This protein binds this small molecule.
Small molecule (SMILES): CC(=O)N[C@H]1[C@H](O[C@H]2[C@H](O)[C@@H](NC(C)=O)CO[C@@H]2CO)O[C@H](CO)[C@@H](O)[C@@H]1O

Sequence of chain 1.A:
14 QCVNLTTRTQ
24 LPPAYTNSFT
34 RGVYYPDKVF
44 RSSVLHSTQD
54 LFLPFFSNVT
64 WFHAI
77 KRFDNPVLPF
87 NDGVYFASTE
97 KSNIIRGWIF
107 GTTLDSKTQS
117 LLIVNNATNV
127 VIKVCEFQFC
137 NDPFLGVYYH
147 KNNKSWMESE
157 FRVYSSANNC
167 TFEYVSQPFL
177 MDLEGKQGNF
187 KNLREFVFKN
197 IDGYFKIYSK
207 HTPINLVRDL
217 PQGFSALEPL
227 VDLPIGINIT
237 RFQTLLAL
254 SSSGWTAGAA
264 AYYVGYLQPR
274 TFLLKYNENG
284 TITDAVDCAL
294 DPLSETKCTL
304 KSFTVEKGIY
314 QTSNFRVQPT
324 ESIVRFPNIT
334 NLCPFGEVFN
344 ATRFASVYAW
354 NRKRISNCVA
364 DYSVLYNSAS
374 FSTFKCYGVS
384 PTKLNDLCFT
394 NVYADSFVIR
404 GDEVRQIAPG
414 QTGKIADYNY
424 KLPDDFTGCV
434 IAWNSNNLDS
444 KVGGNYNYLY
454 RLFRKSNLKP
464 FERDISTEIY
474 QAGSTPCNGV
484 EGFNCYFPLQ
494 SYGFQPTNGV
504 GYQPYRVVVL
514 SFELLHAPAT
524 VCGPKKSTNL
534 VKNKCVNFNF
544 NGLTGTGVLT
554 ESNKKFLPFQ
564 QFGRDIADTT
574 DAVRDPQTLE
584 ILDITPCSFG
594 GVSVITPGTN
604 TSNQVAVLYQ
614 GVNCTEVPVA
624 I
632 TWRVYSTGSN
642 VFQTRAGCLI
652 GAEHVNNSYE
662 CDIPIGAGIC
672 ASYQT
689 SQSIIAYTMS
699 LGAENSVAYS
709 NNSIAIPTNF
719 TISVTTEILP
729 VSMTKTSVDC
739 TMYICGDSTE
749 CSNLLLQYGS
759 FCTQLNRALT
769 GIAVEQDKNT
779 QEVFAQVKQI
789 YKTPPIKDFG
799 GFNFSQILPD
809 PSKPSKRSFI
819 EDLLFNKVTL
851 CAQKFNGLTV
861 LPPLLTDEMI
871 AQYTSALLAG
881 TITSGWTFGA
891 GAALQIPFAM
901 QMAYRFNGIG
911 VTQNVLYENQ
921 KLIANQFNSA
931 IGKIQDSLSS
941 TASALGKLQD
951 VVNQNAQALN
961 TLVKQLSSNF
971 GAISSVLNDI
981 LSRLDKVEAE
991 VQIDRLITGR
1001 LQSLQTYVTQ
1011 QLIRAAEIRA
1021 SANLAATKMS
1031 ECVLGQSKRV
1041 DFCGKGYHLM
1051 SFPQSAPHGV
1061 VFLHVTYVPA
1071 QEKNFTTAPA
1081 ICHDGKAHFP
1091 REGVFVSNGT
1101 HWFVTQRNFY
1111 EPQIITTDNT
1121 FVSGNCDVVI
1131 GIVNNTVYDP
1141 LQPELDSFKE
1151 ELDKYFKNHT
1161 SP

Binding-site contacts:
Ligand atom O5 contacts residue ASN137 of chain 1.A at 3.2 Å (h-bond).
Ligand atom O7 contacts residue ASN137 of chain 1.A at 3.8 Å.
Ligand atom C1 contacts residue ASN137 of chain 1.A at 3.9 Å.
Ligand atom C2 contacts residue ASN17 of chain 1.A at 3.2 Å.
Ligand atom C7 contacts residue ASN17 of chain 1.A at 4.1 Å.
Ligand atom C8 contacts residue CYS15 of chain 1.A at 4.1 Å (hydrophobic).
Ligand atom O6 contacts residue ASN137 of chain 1.A at 2.3 Å (h-bond).
Ligand atom C8 contacts residue ASN137 of chain 1.A at 4.2 Å.
Ligand atom C3 contacts residue ASN17 of chain 1.A at 4.5 Å.
Ligand atom C7 contacts residue ASN137 of chain 1.A at 4.3 Å.
Ligand atom C6 contacts residue ASN137 of chain 1.A at 2.9 Å.
Ligand atom O7 contacts residue ASN17 of chain 1.A at 4.2 Å.
Ligand atom C5 contacts residue ASN17 of chain 1.A at 4.1 Å.
Ligand atom N2 contacts residue ASN17 of chain 1.A at 3.6 Å.
Ligand atom C1 contacts residue ASN17 of chain 1.A at 2.0 Å.
Ligand atom O5 contacts residue ASN17 of chain 1.A at 2.7 Å (h-bond).
Ligand atom C5 contacts residue ASN137 of chain 1.A at 3.0 Å.